Sequence of chain 1.A:
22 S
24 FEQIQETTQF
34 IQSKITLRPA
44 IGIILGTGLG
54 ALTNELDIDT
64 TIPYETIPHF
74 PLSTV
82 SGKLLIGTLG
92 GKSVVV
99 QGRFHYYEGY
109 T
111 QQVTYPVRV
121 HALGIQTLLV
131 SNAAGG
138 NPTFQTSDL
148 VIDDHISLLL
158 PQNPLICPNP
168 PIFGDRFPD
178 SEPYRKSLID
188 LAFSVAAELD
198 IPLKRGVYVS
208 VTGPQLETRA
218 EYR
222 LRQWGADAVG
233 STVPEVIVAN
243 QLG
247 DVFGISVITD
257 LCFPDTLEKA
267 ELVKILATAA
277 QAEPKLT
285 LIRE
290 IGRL

A protein and the small-molecule ligand that binds it are described below.
Small molecule (SMILES): Nc1ncnc2[nH]cnc12

Binding-site contacts:
Ligand atom N3 contacts residue MSE232 of chain 1.A at 3.7 Å.
Ligand atom N1 contacts residue TYR219 of chain 1.A at 4.0 Å.
Ligand atom C8 contacts residue GLY135 of chain 1.A at 3.8 Å.
Ligand atom N6 contacts residue GLU214 of chain 1.A at 3.6 Å.
Ligand atom N6 contacts residue ASP256 of chain 1.A at 2.8 Å (salt-bridge).
Ligand atom C6 contacts residue ASP256 of chain 1.A at 3.8 Å.
Ligand atom C8 contacts residue THR255 of chain 1.A at 3.4 Å.
Ligand atom C4 contacts residue GLY135 of chain 1.A at 4.0 Å.
Ligand atom C5 contacts residue GLY135 of chain 1.A at 3.4 Å.
Ligand atom C8 contacts residue ASP256 of chain 1.A at 3.5 Å.
Ligand atom N7 contacts residue THR255 of chain 1.A at 3.7 Å.
Ligand atom C6 contacts residue LEU213 of chain 1.A at 3.8 Å (hydrophobic).
Ligand atom N6 contacts residue CYS258 of chain 1.A at 3.5 Å (h-bond).
Ligand atom N3 contacts residue GLY231 of chain 1.A at 3.5 Å.
Ligand atom C5 contacts residue ASP256 of chain 1.A at 3.7 Å.
Ligand atom C6 contacts residue VAL230 of chain 1.A at 4.0 Å (hydrophobic).
Ligand atom N7 contacts residue ALA134 of chain 1.A at 3.6 Å.
Ligand atom N7 contacts residue GLY135 of chain 1.A at 3.3 Å (h-bond).
Ligand atom N1 contacts residue VAL230 of chain 1.A at 3.9 Å.
Ligand atom N9 contacts residue ALA134 of chain 1.A at 4.0 Å.
Ligand atom N1 contacts residue GLU214 of chain 1.A at 2.6 Å (salt-bridge).
Ligand atom N1 contacts residue LEU213 of chain 1.A at 3.8 Å.
Ligand atom C5 contacts residue VAL230 of chain 1.A at 4.0 Å (hydrophobic).
Ligand atom N7 contacts residue ASP256 of chain 1.A at 2.7 Å (salt-bridge).
Ligand atom C2 contacts residue VAL230 of chain 1.A at 3.7 Å (hydrophobic).
Ligand atom C6 contacts residue GLU214 of chain 1.A at 3.5 Å.
Ligand atom N3 contacts residue VAL230 of chain 1.A at 3.6 Å (h-bond).
Ligand atom C2 contacts residue GLY231 of chain 1.A at 4.0 Å.
Ligand atom C8 contacts residue ALA133 of chain 1.A at 4.0 Å (hydrophobic).
Ligand atom N6 contacts residue TYR219 of chain 1.A at 3.0 Å (h-bond).
Ligand atom C8 contacts residue ALA134 of chain 1.A at 3.7 Å (hydrophobic).
Ligand atom C6 contacts residue GLY135 of chain 1.A at 3.8 Å.
Ligand atom N6 contacts residue LEU213 of chain 1.A at 4.0 Å.
Ligand atom C2 contacts residue MSE232 of chain 1.A at 3.8 Å.
Ligand atom C4 contacts residue VAL230 of chain 1.A at 3.7 Å (hydrophobic).
Ligand atom C6 contacts residue TYR219 of chain 1.A at 3.9 Å (hydrophobic).
Ligand atom N6 contacts residue GLY135 of chain 1.A at 3.7 Å.
Ligand atom N9 contacts residue MPD1 of chain 1.E at 3.6 Å.
Ligand atom C2 contacts residue GLU214 of chain 1.A at 3.3 Å.
Ligand atom N9 contacts residue ALA133 of chain 1.A at 3.6 Å.